Sequence of chain 1.B:
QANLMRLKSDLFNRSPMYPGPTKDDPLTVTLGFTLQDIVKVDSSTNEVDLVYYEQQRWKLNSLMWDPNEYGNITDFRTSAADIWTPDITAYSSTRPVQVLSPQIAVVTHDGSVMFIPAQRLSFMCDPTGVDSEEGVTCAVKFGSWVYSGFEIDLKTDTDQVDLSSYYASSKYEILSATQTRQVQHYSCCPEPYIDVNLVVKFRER

The protein below binds the small molecule below.
Small molecule (SMILES): NC(=O)c1ccnc(-c2cc([C@H]3C[C@@H]4CC[C@H]3N4)cnc2F)c1

Sequence of chain 1.C:
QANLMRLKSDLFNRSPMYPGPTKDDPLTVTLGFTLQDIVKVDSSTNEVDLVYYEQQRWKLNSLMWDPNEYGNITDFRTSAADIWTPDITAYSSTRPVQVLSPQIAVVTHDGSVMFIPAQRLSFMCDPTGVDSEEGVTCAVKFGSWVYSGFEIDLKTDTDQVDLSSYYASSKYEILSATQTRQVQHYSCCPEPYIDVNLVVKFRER

Binding-site contacts:
Ligand atom N1 contacts residue EDO1 of chain 1.X at 3.5 Å (h-bond).
Ligand atom C9 contacts residue TRP164 of chain 1.B at 3.3 Å (hydrophobic).
Ligand atom C4 contacts residue MET133 of chain 1.C at 3.7 Å (hydrophobic).
Ligand atom C1 contacts residue GLU210 of chain 1.B at 3.3 Å.
Ligand atom C15 contacts residue TRP164 of chain 1.B at 3.8 Å (hydrophobic).
Ligand atom C14 contacts residue TYR205 of chain 1.B at 3.8 Å (hydrophobic).
Ligand atom C1 contacts residue TYR212 of chain 1.B at 3.6 Å (hydrophobic).
Ligand atom C5 contacts residue VAL125 of chain 1.C at 3.7 Å (hydrophobic).
Ligand atom C8 contacts residue TRP164 of chain 1.B at 3.3 Å (hydrophobic).
Ligand atom C12 contacts residue TYR212 of chain 1.B at 3.7 Å (hydrophobic).
Ligand atom C12 contacts residue TRP164 of chain 1.B at 3.7 Å (hydrophobic).
Ligand atom C contacts residue GLU210 of chain 1.B at 3.6 Å.
Ligand atom C2 contacts residue TYR212 of chain 1.B at 3.5 Å (hydrophobic).
Ligand atom C11 contacts residue CYS207 of chain 1.B at 3.8 Å (hydrophobic).
Ligand atom C16 contacts residue TRP164 of chain 1.B at 3.6 Å (hydrophobic).
Ligand atom O contacts residue VAL125 of chain 1.C at 3.6 Å.
Ligand atom C1 contacts residue CYS208 of chain 1.B at 3.7 Å (hydrophobic).
Ligand atom F contacts residue VAL125 of chain 1.C at 3.2 Å.
Ligand atom O contacts residue MET133 of chain 1.C at 3.3 Å.
Ligand atom C9 contacts residue ILE135 of chain 1.C at 3.7 Å (hydrophobic).
Ligand atom C1 contacts residue ARG96 of chain 1.C at 3.6 Å.
Ligand atom C11 contacts residue TRP164 of chain 1.B at 3.7 Å (hydrophobic).
Ligand atom C contacts residue EDO1 of chain 1.X at 3.8 Å.
Ligand atom C2 contacts residue CYS208 of chain 1.B at 3.7 Å (hydrophobic).
Ligand atom C3 contacts residue MET133 of chain 1.C at 3.4 Å (hydrophobic).
Ligand atom N contacts residue CYS208 of chain 1.B at 3.5 Å (h-bond).
Ligand atom C1 contacts residue EDO1 of chain 1.X at 3.8 Å.
Ligand atom C5 contacts residue MET133 of chain 1.C at 3.8 Å (hydrophobic).
Ligand atom C7 contacts residue CYS208 of chain 1.B at 3.7 Å (hydrophobic).
Ligand atom C13 contacts residue TRP164 of chain 1.B at 3.8 Å (hydrophobic).
Ligand atom N2 contacts residue VAL165 of chain 1.B at 3.6 Å.
Ligand atom C6 contacts residue TYR212 of chain 1.B at 3.5 Å (hydrophobic).
Ligand atom C15 contacts residue TYR72 of chain 1.C at 3.6 Å (hydrophobic).
Ligand atom C7 contacts residue TYR212 of chain 1.B at 3.2 Å (hydrophobic).
Ligand atom N3 contacts residue TYR110 of chain 1.B at 3.3 Å (h-bond).
Ligand atom C8 contacts residue ILE135 of chain 1.C at 3.8 Å (hydrophobic).
Ligand atom C13 contacts residue TYR110 of chain 1.B at 3.4 Å (hydrophobic).
Ligand atom N contacts residue TYR212 of chain 1.B at 2.7 Å (h-bond).
Ligand atom N3 contacts residue TRP164 of chain 1.B at 3.0 Å (h-bond).
Ligand atom C7 contacts residue CYS207 of chain 1.B at 3.8 Å (hydrophobic).